Binding-site contacts:
Ligand atom O7 contacts residue ASN594 of chain 1.B at 3.7 Å.
Ligand atom O5 contacts residue ASN594 of chain 1.B at 2.4 Å (h-bond).
Ligand atom O6 contacts residue ASN594 of chain 1.B at 4.4 Å.
Ligand atom C2 contacts residue ASN594 of chain 1.B at 2.5 Å.
Ligand atom C7 contacts residue ASN594 of chain 1.B at 3.5 Å.
Ligand atom C4 contacts residue ASN594 of chain 1.B at 4.2 Å.
Ligand atom C3 contacts residue ASN594 of chain 1.B at 3.8 Å.
Ligand atom C1 contacts residue ASN594 of chain 1.B at 1.4 Å.
Ligand atom N2 contacts residue ASN594 of chain 1.B at 2.9 Å (h-bond).
Ligand atom C5 contacts residue ASN594 of chain 1.B at 3.7 Å.

Sequence of chain 1.B:
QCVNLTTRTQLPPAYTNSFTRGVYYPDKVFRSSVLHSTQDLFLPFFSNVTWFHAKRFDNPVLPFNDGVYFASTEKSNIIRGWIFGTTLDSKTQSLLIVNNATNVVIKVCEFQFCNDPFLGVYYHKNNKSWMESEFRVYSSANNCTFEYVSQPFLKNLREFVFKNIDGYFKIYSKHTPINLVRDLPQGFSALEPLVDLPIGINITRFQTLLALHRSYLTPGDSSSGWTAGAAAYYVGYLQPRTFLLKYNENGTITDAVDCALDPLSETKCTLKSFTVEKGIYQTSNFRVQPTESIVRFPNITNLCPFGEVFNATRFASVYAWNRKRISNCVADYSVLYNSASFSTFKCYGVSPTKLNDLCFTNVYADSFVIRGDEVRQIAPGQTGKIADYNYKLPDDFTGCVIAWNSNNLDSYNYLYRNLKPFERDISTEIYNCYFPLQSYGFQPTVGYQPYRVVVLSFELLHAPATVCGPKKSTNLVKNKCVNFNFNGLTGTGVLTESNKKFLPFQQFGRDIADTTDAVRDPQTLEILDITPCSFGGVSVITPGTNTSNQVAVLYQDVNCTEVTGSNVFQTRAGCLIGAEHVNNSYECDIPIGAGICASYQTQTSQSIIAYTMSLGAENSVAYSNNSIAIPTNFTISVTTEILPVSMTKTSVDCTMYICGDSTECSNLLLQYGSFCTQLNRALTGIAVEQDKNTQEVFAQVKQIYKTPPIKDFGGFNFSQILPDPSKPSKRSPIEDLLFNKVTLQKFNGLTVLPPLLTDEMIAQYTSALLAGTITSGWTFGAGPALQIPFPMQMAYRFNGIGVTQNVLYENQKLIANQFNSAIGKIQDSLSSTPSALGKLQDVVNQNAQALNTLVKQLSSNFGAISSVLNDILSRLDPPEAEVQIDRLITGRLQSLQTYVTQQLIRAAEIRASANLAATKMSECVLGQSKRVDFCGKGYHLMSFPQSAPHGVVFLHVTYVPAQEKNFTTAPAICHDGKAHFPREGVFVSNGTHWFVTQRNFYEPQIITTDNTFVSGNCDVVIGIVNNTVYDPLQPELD

A protein and the small-molecule ligand that binds it are described below.
Small molecule (SMILES): CC(=O)N[C@@H]1[C@@H](O)[C@H](O)[C@@H](CO)O[C@H]1O